This small molecule binds to this protein.
Small molecule (SMILES): COc1cc(Cc2cnc(N)nc2N)cc(/C=C/C(=O)N2N=Cc3ccccc3[C@H]2c2ccccc2)c1OC

Binding-site contacts:
Ligand atom C32 contacts residue PHE96 of chain 1.G at 3.7 Å (hydrophobic).
Ligand atom C03 contacts residue PHE96 of chain 1.G at 3.1 Å (hydrophobic).
Ligand atom C05 contacts residue PHE96 of chain 1.G at 3.6 Å (hydrophobic).
Ligand atom C10 contacts residue LEU21 of chain 1.G at 3.5 Å (hydrophobic).
Ligand atom C16 contacts residue LEU29 of chain 1.G at 3.7 Å (hydrophobic).
Ligand atom C26 contacts residue ARG53 of chain 1.G at 3.7 Å.
Ligand atom C34 contacts residue ALA8 of chain 1.G at 3.7 Å (hydrophobic).
Ligand atom N01 contacts residue MET6 of chain 1.G at 2.4 Å (h-bond).
Ligand atom C40 contacts residue LYS33 of chain 1.G at 3.6 Å.
Ligand atom N35 contacts residue GLU28 of chain 1.G at 2.4 Å (salt-bridge).
Ligand atom C31 contacts residue PHE96 of chain 1.G at 3.5 Å (hydrophobic).
Ligand atom C15 contacts residue ILE51 of chain 1.G at 3.6 Å (hydrophobic).
Ligand atom C28 contacts residue ILE51 of chain 1.G at 3.7 Å (hydrophobic).
Ligand atom C07 contacts residue LEU21 of chain 1.G at 3.4 Å (hydrophobic).
Ligand atom C02 contacts residue PHE96 of chain 1.G at 3.2 Å (hydrophobic).
Ligand atom O11 contacts residue LEU21 of chain 1.G at 3.5 Å.
Ligand atom C40 contacts residue LEU29 of chain 1.G at 2.6 Å (hydrophobic).
Ligand atom C27 contacts residue ARG53 of chain 1.G at 3.4 Å.
Ligand atom C34 contacts residue GLU28 of chain 1.G at 3.4 Å.
Ligand atom N36 contacts residue MET6 of chain 1.G at 3.4 Å.
Ligand atom C14 contacts residue ILE51 of chain 1.G at 3.5 Å (hydrophobic).
Ligand atom C38 contacts residue LEU29 of chain 1.G at 3.3 Å (hydrophobic).
Ligand atom N36 contacts residue VAL7 of chain 1.G at 3.4 Å.
Ligand atom N01 contacts residue VAL7 of chain 1.G at 3.7 Å.
Ligand atom N35 contacts residue ALA8 of chain 1.G at 3.4 Å.
Ligand atom N36 contacts residue ALA8 of chain 1.G at 3.5 Å (h-bond).
Ligand atom C22 contacts residue LEU29 of chain 1.G at 3.4 Å (hydrophobic).
Ligand atom N33 contacts residue GLU28 of chain 1.G at 3.0 Å (salt-bridge).
Ligand atom C29 contacts residue LEU55 of chain 1.G at 3.7 Å (hydrophobic).
Ligand atom N01 contacts residue TYR102 of chain 1.G at 3.4 Å (h-bond).
Ligand atom C04 contacts residue PHE96 of chain 1.G at 3.0 Å (hydrophobic).
Ligand atom N35 contacts residue VAL7 of chain 1.G at 3.6 Å (h-bond).
Ligand atom N33 contacts residue VAL32 of chain 1.G at 3.7 Å.
Ligand atom C19 contacts residue LEU29 of chain 1.G at 3.7 Å (hydrophobic).
Ligand atom C02 contacts residue MET6 of chain 1.G at 3.4 Å (hydrophobic).
Ligand atom C34 contacts residue VAL32 of chain 1.G at 3.6 Å (hydrophobic).
Ligand atom C29 contacts residue ILE51 of chain 1.G at 3.4 Å (hydrophobic).
Ligand atom O08 contacts residue LEU21 of chain 1.G at 3.0 Å.
Ligand atom N01 contacts residue PHE96 of chain 1.G at 3.0 Å (h-bond).
Ligand atom N35 contacts residue VAL32 of chain 1.G at 3.5 Å.

Sequence of chain 1.G:
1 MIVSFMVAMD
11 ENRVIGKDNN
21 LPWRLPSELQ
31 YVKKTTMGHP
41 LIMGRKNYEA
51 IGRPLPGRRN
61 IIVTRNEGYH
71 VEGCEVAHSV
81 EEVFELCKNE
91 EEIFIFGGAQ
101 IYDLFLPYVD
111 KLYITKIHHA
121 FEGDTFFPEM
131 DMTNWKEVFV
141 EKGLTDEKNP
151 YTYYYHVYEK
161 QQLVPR